A protein and the small-molecule ligand that binds it are described below.
Small molecule (SMILES): OCC#Cc1ccc(O[C@H]2O[C@H](CO)[C@@H](O)[C@H](O)[C@@H]2O)cc1

Binding-site contacts:
Ligand atom C2 contacts residue ASP140 of chain 1.A at 3.8 Å.
Ligand atom C3 contacts residue ASN135 of chain 1.A at 3.9 Å.
Ligand atom O3 contacts residue ASP140 of chain 1.A at 2.7 Å (salt-bridge).
Ligand atom O4 contacts residue ILE52 of chain 1.A at 3.7 Å.
Ligand atom O6 contacts residue TYR48 of chain 1.A at 4.0 Å.
Ligand atom C6 contacts residue TYR48 of chain 1.A at 4.1 Å (hydrophobic).
Ligand atom C8 contacts residue TYR48 of chain 1.A at 4.1 Å (hydrophobic).
Ligand atom O4 contacts residue ASP54 of chain 1.A at 2.5 Å (salt-bridge).
Ligand atom C6 contacts residue ASP47 of chain 1.A at 3.8 Å.
Ligand atom C11 contacts residue TYR137 of chain 1.A at 4.0 Å (hydrophobic).
Ligand atom O5 contacts residue ASP47 of chain 1.A at 3.8 Å.
Ligand atom C5 contacts residue ASP54 of chain 1.A at 4.1 Å.
Ligand atom C3 contacts residue ASP140 of chain 1.A at 3.2 Å.
Ligand atom O6 contacts residue ASP47 of chain 1.A at 2.8 Å (salt-bridge).
Ligand atom O2 contacts residue ILE13 of chain 1.A at 3.6 Å.
Ligand atom O6 contacts residue ASN46 of chain 1.A at 3.3 Å (h-bond).
Ligand atom O6 contacts residue ASP54 of chain 1.A at 2.6 Å (salt-bridge).
Ligand atom C3 contacts residue GLN133 of chain 1.A at 4.0 Å.
Ligand atom O4 contacts residue GLN133 of chain 1.A at 3.4 Å (h-bond).
Ligand atom C7 contacts residue TYR48 of chain 1.A at 3.7 Å (hydrophobic).
Ligand atom C4 contacts residue ASP54 of chain 1.A at 3.4 Å.
Ligand atom C1 contacts residue PHE1 of chain 1.A at 3.7 Å (hydrophobic).
Ligand atom C5 contacts residue PHE1 of chain 1.A at 3.7 Å (hydrophobic).
Ligand atom O3 contacts residue GLN133 of chain 1.A at 3.1 Å (h-bond).
Ligand atom O5 contacts residue PHE1 of chain 1.A at 3.1 Å (h-bond).
Ligand atom C12 contacts residue ILE52 of chain 1.A at 4.0 Å (hydrophobic).
Ligand atom C2 contacts residue PHE1 of chain 1.A at 3.7 Å (hydrophobic).
Ligand atom C4 contacts residue PHE1 of chain 1.A at 3.8 Å (hydrophobic).
Ligand atom O6 contacts residue PHE1 of chain 1.A at 2.9 Å (h-bond).
Ligand atom O2 contacts residue PHE1 of chain 1.A at 2.8 Å (h-bond).
Ligand atom C6 contacts residue ASN46 of chain 1.A at 3.5 Å.
Ligand atom C4 contacts residue GLN133 of chain 1.A at 3.7 Å.
Ligand atom O4 contacts residue ASN135 of chain 1.A at 2.8 Å (h-bond).
Ligand atom C4 contacts residue ASN135 of chain 1.A at 3.9 Å.
Ligand atom C6 contacts residue ASP54 of chain 1.A at 3.2 Å.
Ligand atom C5 contacts residue ILE52 of chain 1.A at 4.0 Å (hydrophobic).
Ligand atom C6 contacts residue PHE1 of chain 1.A at 3.8 Å (hydrophobic).
Ligand atom O3 contacts residue PHE142 of chain 1.A at 3.7 Å.
Ligand atom O3 contacts residue ASN135 of chain 1.A at 3.6 Å (h-bond).
Ligand atom C6 contacts residue ILE52 of chain 1.A at 3.9 Å (hydrophobic).

Sequence of chain 1.A:
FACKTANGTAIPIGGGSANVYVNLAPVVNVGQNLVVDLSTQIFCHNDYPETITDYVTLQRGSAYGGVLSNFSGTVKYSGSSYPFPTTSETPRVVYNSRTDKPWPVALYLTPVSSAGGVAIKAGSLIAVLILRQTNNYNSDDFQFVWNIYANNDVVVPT